Binding-site contacts:
Ligand atom OAC contacts residue CO31 of chain 1.M at 2.9 Å (h-bond).
Ligand atom O contacts residue LYS302 of chain 1.A at 2.6 Å (salt-bridge).
Ligand atom CAM contacts residue ASN373 of chain 1.A at 3.7 Å.
Ligand atom NAR contacts residue CO31 of chain 1.M at 2.9 Å (h-bond).
Ligand atom C contacts residue LEU403 of chain 1.A at 3.7 Å (hydrophobic).
Ligand atom CAZ contacts residue GLY405 of chain 1.A at 3.5 Å.
Ligand atom OAB contacts residue THR404 of chain 1.A at 3.1 Å.
Ligand atom CAJ contacts residue GLY405 of chain 1.A at 3.5 Å.
Ligand atom OAC contacts residue ASP315 of chain 1.A at 3.2 Å (salt-bridge).
Ligand atom OAC contacts residue GLU377 of chain 1.A at 2.5 Å (salt-bridge).
Ligand atom NAR contacts residue LEU403 of chain 1.A at 3.1 Å (h-bond).
Ligand atom NAR contacts residue ZN1 of chain 1.N at 2.9 Å.
Ligand atom CA contacts residue LEU403 of chain 1.A at 3.2 Å (hydrophobic).
Ligand atom CAN contacts residue ALA376 of chain 1.A at 3.6 Å (hydrophobic).
Ligand atom NAR contacts residue ASP375 of chain 1.A at 3.7 Å.
Ligand atom O contacts residue ASP295 of chain 1.A at 3.2 Å (salt-bridge).
Ligand atom FAD contacts residue LEU408 of chain 1.A at 3.6 Å.
Ligand atom O contacts residue ZN1 of chain 1.N at 2.2 Å.
Ligand atom FAD contacts residue ALA493 of chain 1.A at 3.1 Å.
Ligand atom FAF contacts residue PHE499 of chain 1.A at 3.1 Å.
Ligand atom CAI contacts residue LYS302 of chain 1.A at 3.8 Å.
Ligand atom FAF contacts residue MET308 of chain 1.A at 3.5 Å.
Ligand atom CAK contacts residue PHE314 of chain 1.A at 3.7 Å (hydrophobic).
Ligand atom CAX contacts residue GLY405 of chain 1.A at 3.8 Å.
Ligand atom C contacts residue ASP375 of chain 1.A at 3.6 Å.
Ligand atom C contacts residue LYS302 of chain 1.A at 3.7 Å.
Ligand atom OAC contacts residue LYS290 of chain 1.A at 2.5 Å (salt-bridge).
Ligand atom FAE contacts residue MET308 of chain 1.A at 3.2 Å.
Ligand atom OAC contacts residue ASP375 of chain 1.A at 3.6 Å (salt-bridge).
Ligand atom OAC contacts residue ASP295 of chain 1.A at 3.0 Å (salt-bridge).
Ligand atom O contacts residue ASP375 of chain 1.A at 3.0 Å (salt-bridge).
Ligand atom NAR contacts residue LYS290 of chain 1.A at 3.1 Å (salt-bridge).
Ligand atom OAC contacts residue ZN1 of chain 1.N at 2.4 Å.
Ligand atom FAF contacts residue SO41 of chain 1.W at 3.7 Å.
Ligand atom C contacts residue ZN1 of chain 1.N at 2.8 Å.
Ligand atom OAB contacts residue GLY405 of chain 1.A at 2.8 Å (h-bond).
Ligand atom CAV contacts residue LEU408 of chain 1.A at 3.4 Å (hydrophobic).
Ligand atom CBA contacts residue LEU408 of chain 1.A at 3.5 Å (hydrophobic).
Ligand atom FAF contacts residue LEU408 of chain 1.A at 3.7 Å.
Ligand atom FAE contacts residue GLY306 of chain 1.A at 3.4 Å.

This protein binds this small molecule.
Small molecule (SMILES): O=C(N[C@@H](C(=O)NO)c1ccc(-c2cc(F)c(F)c(F)c2)cc1)C1CCCCC1

Sequence of chain 1.A:
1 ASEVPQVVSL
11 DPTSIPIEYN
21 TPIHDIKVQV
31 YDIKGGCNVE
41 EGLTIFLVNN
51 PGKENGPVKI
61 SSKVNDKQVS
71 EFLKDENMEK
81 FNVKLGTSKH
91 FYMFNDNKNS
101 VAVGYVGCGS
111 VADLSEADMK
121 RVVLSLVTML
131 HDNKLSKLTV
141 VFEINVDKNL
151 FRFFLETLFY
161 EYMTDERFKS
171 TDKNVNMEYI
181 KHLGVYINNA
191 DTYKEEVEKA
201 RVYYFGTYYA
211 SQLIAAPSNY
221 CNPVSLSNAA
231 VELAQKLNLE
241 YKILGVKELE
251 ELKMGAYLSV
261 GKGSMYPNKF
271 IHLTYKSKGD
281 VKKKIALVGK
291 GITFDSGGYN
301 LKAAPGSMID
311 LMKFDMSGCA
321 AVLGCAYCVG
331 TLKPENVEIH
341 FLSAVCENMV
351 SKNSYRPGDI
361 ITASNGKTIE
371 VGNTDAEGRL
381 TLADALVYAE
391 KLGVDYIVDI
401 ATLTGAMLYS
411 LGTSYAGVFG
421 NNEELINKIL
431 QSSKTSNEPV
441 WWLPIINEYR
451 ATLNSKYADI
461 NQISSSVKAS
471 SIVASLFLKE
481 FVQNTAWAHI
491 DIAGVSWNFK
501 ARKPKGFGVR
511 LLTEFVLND